Sequence of chain 1.A:
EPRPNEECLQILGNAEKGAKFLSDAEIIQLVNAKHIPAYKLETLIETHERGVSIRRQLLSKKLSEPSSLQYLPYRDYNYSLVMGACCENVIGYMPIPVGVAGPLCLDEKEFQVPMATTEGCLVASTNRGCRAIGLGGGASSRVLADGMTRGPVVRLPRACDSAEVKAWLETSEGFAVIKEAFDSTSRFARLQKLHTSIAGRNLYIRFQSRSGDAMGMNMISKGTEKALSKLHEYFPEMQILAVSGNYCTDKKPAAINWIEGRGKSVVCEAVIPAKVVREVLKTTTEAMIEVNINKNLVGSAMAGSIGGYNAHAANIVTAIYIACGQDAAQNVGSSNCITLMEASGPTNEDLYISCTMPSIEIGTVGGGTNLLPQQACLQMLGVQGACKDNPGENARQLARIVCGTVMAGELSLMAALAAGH

This protein binds this small molecule.
Small molecule (SMILES): CC(C)c1c(S(=O)(=O)Nc2ccc(C(N)=O)cc2)c(-c2ccc(F)cc2)c(-c2ccc(F)cc2)n1CC[C@@H](O)C[C@@H](O)CC(=O)O

Binding-site contacts:
Ligand atom O7 contacts residue SER250 of chain 1.A at 3.3 Å (h-bond).
Ligand atom O4 contacts residue LYS257 of chain 1.A at 2.7 Å (salt-bridge).
Ligand atom C7 contacts residue GLU125 of chain 1.B at 3.6 Å.
Ligand atom C9 contacts residue GLU125 of chain 1.B at 3.7 Å.
Ligand atom C35 contacts residue LYS258 of chain 1.A at 3.5 Å.
Ligand atom F2 contacts residue GLY426 of chain 1.B at 2.7 Å.
Ligand atom C26 contacts residue CYS127 of chain 1.B at 3.8 Å (hydrophobic).
Ligand atom C36 contacts residue LYS301 of chain 1.B at 3.4 Å.
Ligand atom O4 contacts residue GLU125 of chain 1.B at 2.6 Å (salt-bridge).
Ligand atom O2 contacts residue ALA422 of chain 1.B at 3.5 Å.
Ligand atom O3 contacts residue ASP256 of chain 1.A at 2.7 Å (salt-bridge).
Ligand atom O7 contacts residue LYS301 of chain 1.B at 2.7 Å (salt-bridge).
Ligand atom C14 contacts residue HIS318 of chain 1.B at 3.6 Å.
Ligand atom O3 contacts residue ARG156 of chain 1.A at 3.1 Å (salt-bridge).
Ligand atom O1 contacts residue SER131 of chain 1.B at 3.6 Å.
Ligand atom C36 contacts residue ALA317 of chain 1.B at 3.6 Å (hydrophobic).
Ligand atom O4 contacts residue ASN321 of chain 1.B at 3.0 Å (h-bond).
Ligand atom F2 contacts residue ALA422 of chain 1.B at 3.6 Å.
Ligand atom F1 contacts residue ARG156 of chain 1.A at 2.9 Å.
Ligand atom C1 contacts residue LEU419 of chain 1.B at 3.8 Å (hydrophobic).
Ligand atom C10 contacts residue ASP256 of chain 1.A at 3.4 Å.
Ligand atom O6 contacts residue LYS258 of chain 1.A at 3.0 Å (salt-bridge).
Ligand atom O1 contacts residue CYS127 of chain 1.B at 3.7 Å.
Ligand atom O6 contacts residue LYS301 of chain 1.B at 3.3 Å (salt-bridge).
Ligand atom C25 contacts residue ALA422 of chain 1.B at 3.6 Å (hydrophobic).
Ligand atom C36 contacts residue SER250 of chain 1.A at 3.3 Å.
Ligand atom C9 contacts residue ASN321 of chain 1.B at 3.8 Å.
Ligand atom C35 contacts residue ALA317 of chain 1.B at 3.1 Å (hydrophobic).
Ligand atom F1 contacts residue VAL249 of chain 1.A at 3.5 Å.
Ligand atom C30 contacts residue ARG156 of chain 1.A at 3.5 Å.
Ligand atom O6 contacts residue SER250 of chain 1.A at 2.6 Å (h-bond).
Ligand atom O6 contacts residue ASN252 of chain 1.A at 3.7 Å.
Ligand atom C13 contacts residue GLY126 of chain 1.B at 3.4 Å.
Ligand atom F2 contacts residue HIS427 of chain 1.B at 3.6 Å.
Ligand atom C13 contacts residue GLU125 of chain 1.B at 3.4 Å.
Ligand atom O6 contacts residue ARG156 of chain 1.A at 3.5 Å (salt-bridge).
Ligand atom C11 contacts residue ASP256 of chain 1.A at 3.5 Å.
Ligand atom F1 contacts residue SER250 of chain 1.A at 3.7 Å.
Ligand atom C22 contacts residue ALA422 of chain 1.B at 3.4 Å (hydrophobic).
Ligand atom C36 contacts residue LYS258 of chain 1.A at 3.3 Å.

Sequence of chain 1.B:
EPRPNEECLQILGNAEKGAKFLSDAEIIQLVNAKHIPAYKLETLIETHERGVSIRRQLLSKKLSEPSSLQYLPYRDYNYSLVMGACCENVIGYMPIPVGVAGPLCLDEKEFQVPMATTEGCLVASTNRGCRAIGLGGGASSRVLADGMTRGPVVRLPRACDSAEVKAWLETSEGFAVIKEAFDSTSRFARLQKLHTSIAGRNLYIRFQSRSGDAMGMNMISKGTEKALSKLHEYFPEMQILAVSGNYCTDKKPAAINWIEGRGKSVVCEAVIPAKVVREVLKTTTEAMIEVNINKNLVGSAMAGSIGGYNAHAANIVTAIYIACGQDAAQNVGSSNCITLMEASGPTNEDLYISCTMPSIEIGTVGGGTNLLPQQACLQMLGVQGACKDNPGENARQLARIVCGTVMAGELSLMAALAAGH